A protein and the small-molecule ligand that binds it are described below.
Small molecule (SMILES): O=c1[nH]c(=O)c2nc[nH]c2[nH]1

Sequence of chain 1.J:
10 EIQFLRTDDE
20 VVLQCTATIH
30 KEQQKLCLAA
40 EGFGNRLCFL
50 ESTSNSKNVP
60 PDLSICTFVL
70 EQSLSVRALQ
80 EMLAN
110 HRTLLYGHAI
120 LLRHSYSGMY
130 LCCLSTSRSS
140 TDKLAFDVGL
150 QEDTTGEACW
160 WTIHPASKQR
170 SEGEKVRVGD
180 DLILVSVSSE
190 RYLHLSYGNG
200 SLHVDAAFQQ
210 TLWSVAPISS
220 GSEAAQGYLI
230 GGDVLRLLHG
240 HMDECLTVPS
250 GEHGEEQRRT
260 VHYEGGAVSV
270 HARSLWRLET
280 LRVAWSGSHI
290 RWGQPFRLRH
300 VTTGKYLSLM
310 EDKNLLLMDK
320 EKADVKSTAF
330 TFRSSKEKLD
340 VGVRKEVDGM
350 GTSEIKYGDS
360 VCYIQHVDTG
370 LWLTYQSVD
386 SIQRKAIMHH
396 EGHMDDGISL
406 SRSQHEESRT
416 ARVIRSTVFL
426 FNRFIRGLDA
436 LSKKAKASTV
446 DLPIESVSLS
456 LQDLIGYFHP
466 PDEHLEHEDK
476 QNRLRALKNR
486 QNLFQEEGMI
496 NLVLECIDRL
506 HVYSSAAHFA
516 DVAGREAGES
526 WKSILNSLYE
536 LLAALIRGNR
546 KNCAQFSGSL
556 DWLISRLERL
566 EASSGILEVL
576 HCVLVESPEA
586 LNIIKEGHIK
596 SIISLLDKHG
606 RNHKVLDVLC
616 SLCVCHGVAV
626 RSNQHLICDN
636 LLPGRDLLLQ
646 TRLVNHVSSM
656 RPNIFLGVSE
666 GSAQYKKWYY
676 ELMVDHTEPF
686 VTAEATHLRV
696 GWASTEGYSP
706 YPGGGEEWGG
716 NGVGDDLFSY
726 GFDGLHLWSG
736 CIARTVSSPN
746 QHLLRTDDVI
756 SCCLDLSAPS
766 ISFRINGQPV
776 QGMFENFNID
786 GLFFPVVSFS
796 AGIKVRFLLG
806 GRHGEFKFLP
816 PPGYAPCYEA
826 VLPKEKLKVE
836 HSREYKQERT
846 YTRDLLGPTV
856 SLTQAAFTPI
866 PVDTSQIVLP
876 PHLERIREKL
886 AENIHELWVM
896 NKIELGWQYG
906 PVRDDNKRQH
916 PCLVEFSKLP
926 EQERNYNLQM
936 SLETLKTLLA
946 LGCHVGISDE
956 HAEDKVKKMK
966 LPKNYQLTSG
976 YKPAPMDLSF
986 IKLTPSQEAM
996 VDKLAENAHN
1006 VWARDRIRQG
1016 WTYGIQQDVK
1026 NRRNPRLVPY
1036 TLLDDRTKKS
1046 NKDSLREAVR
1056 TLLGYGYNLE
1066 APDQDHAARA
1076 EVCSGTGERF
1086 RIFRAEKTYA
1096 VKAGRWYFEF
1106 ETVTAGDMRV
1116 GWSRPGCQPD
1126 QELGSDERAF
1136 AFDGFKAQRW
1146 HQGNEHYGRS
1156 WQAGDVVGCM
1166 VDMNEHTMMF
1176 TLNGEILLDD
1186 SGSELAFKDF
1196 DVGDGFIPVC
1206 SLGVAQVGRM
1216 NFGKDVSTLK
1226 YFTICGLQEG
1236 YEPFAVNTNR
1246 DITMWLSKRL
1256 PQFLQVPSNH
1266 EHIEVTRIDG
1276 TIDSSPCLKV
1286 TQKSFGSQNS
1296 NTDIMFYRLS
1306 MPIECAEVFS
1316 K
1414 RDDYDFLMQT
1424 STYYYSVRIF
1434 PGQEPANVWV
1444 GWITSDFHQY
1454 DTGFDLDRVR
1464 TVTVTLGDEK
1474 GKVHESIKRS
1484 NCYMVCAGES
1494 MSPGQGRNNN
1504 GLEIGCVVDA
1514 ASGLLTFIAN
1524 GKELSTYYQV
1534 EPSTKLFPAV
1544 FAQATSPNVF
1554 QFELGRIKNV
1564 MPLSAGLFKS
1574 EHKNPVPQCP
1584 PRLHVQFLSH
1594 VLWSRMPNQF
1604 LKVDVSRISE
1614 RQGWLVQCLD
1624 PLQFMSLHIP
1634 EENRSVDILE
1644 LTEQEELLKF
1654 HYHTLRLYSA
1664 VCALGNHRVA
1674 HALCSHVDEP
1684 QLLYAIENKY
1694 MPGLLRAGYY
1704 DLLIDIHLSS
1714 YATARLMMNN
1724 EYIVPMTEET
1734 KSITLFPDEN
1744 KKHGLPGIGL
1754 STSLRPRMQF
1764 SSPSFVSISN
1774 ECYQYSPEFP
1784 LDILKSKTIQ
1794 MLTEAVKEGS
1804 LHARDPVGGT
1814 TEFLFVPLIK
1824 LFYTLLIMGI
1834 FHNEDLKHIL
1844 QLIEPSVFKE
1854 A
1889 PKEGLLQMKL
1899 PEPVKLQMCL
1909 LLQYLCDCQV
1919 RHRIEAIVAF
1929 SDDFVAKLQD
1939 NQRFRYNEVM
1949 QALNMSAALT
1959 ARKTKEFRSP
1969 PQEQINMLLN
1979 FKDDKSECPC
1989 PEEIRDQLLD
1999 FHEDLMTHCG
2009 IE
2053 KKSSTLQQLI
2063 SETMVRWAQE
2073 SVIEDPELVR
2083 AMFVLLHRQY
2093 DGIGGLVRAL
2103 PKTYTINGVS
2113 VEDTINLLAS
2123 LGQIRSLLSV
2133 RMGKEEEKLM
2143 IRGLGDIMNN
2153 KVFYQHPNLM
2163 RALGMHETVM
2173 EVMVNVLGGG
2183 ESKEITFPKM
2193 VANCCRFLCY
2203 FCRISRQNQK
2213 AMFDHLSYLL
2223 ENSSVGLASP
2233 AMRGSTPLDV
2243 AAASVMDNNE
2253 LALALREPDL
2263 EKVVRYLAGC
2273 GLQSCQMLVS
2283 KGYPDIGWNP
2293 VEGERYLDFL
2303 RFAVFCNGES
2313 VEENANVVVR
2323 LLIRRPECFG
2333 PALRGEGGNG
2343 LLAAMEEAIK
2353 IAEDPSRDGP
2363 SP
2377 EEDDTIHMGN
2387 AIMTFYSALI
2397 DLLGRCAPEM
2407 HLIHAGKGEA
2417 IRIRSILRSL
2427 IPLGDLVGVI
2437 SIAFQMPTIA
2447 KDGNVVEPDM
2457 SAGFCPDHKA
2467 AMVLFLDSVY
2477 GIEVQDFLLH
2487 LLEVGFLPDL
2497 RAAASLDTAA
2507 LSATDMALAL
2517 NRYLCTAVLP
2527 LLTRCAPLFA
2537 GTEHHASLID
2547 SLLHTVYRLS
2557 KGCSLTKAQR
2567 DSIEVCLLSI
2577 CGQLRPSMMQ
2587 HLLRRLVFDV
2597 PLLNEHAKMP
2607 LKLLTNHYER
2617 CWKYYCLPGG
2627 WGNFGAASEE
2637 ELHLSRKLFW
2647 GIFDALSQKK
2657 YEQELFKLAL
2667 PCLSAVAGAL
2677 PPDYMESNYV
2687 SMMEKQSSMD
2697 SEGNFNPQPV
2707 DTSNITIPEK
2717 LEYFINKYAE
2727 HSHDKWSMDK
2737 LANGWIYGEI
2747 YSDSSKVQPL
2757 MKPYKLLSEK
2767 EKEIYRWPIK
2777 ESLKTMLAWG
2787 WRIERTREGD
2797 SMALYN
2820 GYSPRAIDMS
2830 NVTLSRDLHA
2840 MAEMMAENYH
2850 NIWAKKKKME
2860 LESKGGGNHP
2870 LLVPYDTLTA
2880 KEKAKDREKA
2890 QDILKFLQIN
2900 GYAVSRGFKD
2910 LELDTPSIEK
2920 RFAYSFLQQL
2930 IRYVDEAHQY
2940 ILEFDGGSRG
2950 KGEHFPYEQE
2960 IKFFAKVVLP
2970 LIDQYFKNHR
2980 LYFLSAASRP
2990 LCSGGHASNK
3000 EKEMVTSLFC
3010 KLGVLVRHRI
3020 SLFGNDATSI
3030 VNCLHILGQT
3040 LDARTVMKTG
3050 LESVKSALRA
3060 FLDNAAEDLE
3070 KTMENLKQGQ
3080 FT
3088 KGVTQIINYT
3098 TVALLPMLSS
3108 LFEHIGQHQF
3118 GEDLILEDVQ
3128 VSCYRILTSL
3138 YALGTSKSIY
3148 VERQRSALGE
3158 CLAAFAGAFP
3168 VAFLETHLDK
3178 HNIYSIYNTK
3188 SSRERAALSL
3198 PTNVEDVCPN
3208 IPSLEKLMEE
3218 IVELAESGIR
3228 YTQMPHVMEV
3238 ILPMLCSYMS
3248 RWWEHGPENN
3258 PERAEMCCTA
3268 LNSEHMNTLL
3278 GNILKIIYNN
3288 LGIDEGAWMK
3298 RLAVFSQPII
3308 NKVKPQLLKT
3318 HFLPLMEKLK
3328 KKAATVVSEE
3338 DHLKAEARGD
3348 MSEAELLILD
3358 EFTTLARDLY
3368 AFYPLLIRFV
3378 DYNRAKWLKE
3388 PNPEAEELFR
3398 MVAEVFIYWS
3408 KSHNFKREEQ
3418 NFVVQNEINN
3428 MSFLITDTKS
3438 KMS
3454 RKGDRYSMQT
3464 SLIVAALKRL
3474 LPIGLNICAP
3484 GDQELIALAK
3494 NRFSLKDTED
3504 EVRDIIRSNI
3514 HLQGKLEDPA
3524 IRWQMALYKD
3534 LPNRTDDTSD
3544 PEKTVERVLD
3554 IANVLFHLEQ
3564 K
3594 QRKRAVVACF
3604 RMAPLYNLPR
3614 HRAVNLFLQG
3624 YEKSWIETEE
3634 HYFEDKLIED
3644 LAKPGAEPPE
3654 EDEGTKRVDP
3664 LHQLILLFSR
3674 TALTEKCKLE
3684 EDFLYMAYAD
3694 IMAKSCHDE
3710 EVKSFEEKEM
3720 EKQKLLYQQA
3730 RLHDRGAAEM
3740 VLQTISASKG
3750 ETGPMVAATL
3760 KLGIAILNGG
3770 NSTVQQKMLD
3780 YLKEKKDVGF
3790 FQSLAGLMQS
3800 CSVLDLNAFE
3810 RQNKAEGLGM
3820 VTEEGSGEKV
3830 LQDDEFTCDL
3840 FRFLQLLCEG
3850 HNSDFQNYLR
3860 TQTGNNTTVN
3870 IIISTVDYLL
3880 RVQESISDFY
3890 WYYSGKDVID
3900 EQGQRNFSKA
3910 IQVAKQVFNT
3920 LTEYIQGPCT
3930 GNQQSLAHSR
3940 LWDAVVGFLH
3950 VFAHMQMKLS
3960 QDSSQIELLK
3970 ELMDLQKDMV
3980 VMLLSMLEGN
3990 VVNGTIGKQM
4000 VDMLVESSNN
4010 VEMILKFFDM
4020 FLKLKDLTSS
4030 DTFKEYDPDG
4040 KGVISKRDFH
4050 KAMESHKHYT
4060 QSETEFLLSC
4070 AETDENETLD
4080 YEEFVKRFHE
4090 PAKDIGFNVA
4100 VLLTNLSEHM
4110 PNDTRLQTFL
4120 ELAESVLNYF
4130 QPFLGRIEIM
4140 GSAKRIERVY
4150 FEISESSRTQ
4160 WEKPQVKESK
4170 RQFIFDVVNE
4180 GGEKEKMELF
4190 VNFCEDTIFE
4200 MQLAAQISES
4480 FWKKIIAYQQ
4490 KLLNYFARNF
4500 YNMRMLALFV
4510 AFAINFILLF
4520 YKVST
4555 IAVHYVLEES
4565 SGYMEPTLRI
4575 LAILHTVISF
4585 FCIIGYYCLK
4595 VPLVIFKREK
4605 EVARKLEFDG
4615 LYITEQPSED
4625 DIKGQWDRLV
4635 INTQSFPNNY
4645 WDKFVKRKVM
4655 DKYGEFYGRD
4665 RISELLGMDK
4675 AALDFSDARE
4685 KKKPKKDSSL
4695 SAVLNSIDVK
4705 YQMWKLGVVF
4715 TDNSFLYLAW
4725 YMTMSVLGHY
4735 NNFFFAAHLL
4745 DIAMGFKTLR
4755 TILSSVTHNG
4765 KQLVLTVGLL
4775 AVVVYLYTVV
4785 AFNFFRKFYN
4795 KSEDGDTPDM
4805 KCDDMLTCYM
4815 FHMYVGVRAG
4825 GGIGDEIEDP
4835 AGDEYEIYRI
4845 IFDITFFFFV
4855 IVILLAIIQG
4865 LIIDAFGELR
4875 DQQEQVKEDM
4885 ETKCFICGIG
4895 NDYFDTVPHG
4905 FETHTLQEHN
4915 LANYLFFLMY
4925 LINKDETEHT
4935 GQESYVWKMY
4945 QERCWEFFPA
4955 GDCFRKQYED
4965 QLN

Binding-site contacts:
Ligand atom C4 contacts residue TYR4944 of chain 1.J at 3.5 Å (hydrophobic).
Ligand atom N1 contacts residue ILE4926 of chain 1.J at 4.1 Å.
Ligand atom N3 contacts residue ILE4926 of chain 1.J at 3.6 Å.
Ligand atom N7 contacts residue TRP4645 of chain 1.J at 3.7 Å.
Ligand atom O2 contacts residue ILE4926 of chain 1.J at 4.5 Å.
Ligand atom O2 contacts residue PHE4600 of chain 1.J at 4.5 Å.
Ligand atom N9 contacts residue TRP4645 of chain 1.J at 3.5 Å.
Ligand atom N3 contacts residue GLU4194 of chain 1.J at 4.1 Å.
Ligand atom C2 contacts residue ILE4197 of chain 1.J at 4.1 Å (hydrophobic).
Ligand atom C8 contacts residue TRP4645 of chain 1.J at 3.8 Å (hydrophobic).
Ligand atom C5 contacts residue TRP4645 of chain 1.J at 3.6 Å (hydrophobic).
Ligand atom N7 contacts residue ILE4926 of chain 1.J at 3.7 Å.
Ligand atom N1 contacts residue ILE4197 of chain 1.J at 4.0 Å.
Ligand atom C2 contacts residue TRP4645 of chain 1.J at 3.5 Å (hydrophobic).
Ligand atom N9 contacts residue TRP4941 of chain 1.J at 4.2 Å.
Ligand atom N3 contacts residue TRP4645 of chain 1.J at 3.4 Å (h-bond).
Ligand atom C2 contacts residue GLU4194 of chain 1.J at 4.5 Å.
Ligand atom C8 contacts residue TYR4944 of chain 1.J at 4.4 Å (hydrophobic).
Ligand atom C6 contacts residue TRP4645 of chain 1.J at 3.5 Å (hydrophobic).
Ligand atom C2 contacts residue ILE4926 of chain 1.J at 3.9 Å (hydrophobic).
Ligand atom O2 contacts residue GLU4194 of chain 1.J at 3.4 Å (salt-bridge).
Ligand atom O6 contacts residue TRP4645 of chain 1.J at 3.6 Å.
Ligand atom C8 contacts residue ILE4926 of chain 1.J at 4.0 Å (hydrophobic).
Ligand atom C4 contacts residue TRP4645 of chain 1.J at 3.5 Å (hydrophobic).
Ligand atom C5 contacts residue ILE4926 of chain 1.J at 3.7 Å (hydrophobic).
Ligand atom C4 contacts residue ILE4926 of chain 1.J at 3.6 Å (hydrophobic).
Ligand atom C8 contacts residue TRP4941 of chain 1.J at 3.7 Å (hydrophobic).
Ligand atom N3 contacts residue TYR4944 of chain 1.J at 3.3 Å (h-bond).
Ligand atom O2 contacts residue TRP4645 of chain 1.J at 4.0 Å.
Ligand atom C6 contacts residue ILE4926 of chain 1.J at 3.7 Å (hydrophobic).
Ligand atom N9 contacts residue ILE4926 of chain 1.J at 3.9 Å.
Ligand atom N9 contacts residue TYR4944 of chain 1.J at 3.1 Å (h-bond).
Ligand atom N1 contacts residue TRP4645 of chain 1.J at 3.5 Å.
Ligand atom O2 contacts residue ILE4197 of chain 1.J at 3.7 Å.
Ligand atom O6 contacts residue ILE4926 of chain 1.J at 3.7 Å.